A protein and the small-molecule ligand that binds it are described below.
Small molecule (SMILES): Nc1nc2c(ncn2[C@@H]2O[C@H](CO[P](=O)(O)O[P](=O)(O)NP(=O)(O)O)[C@@H](O)[C@H]2O)c(=O)[nH]1

Binding-site contacts:
Ligand atom C5' contacts residue GLY14 of chain 1.B at 3.5 Å.
Ligand atom O4' contacts residue LYS118 of chain 1.B at 3.2 Å (salt-bridge).
Ligand atom O6 contacts residue SER146 of chain 1.B at 3.4 Å (h-bond).
Ligand atom N2 contacts residue ASP120 of chain 1.B at 2.9 Å (salt-bridge).
Ligand atom PB contacts residue LYS17 of chain 1.B at 3.5 Å.
Ligand atom O2B contacts residue LYS17 of chain 1.B at 2.9 Å (salt-bridge).
Ligand atom O3G contacts residue THR36 of chain 1.B at 2.9 Å (h-bond).
Ligand atom O6 contacts residue ASN117 of chain 1.B at 3.5 Å (h-bond).
Ligand atom O3' contacts residue ASP31 of chain 1.B at 2.9 Å (salt-bridge).
Ligand atom O2A contacts residue ALA19 of chain 1.B at 2.9 Å (h-bond).
Ligand atom O2B contacts residue GLY16 of chain 1.B at 3.4 Å (h-bond).
Ligand atom O2' contacts residue ASP31 of chain 1.B at 3.3 Å (salt-bridge).
Ligand atom O1B contacts residue MG1 of chain 1.H at 1.9 Å.
Ligand atom C6 contacts residue LYS118 of chain 1.B at 3.5 Å.
Ligand atom N3B contacts residue GLY14 of chain 1.B at 3.0 Å (h-bond).
Ligand atom PG contacts residue MG1 of chain 1.H at 3.1 Å.
Ligand atom O1B contacts residue SER18 of chain 1.B at 2.9 Å (h-bond).
Ligand atom N7 contacts residue ASN117 of chain 1.B at 3.2 Å (h-bond).
Ligand atom O2B contacts residue VAL15 of chain 1.B at 3.2 Å (h-bond).
Ligand atom N1 contacts residue LYS148 of chain 1.B at 3.6 Å.
Ligand atom N1 contacts residue ASP120 of chain 1.B at 2.8 Å (salt-bridge).
Ligand atom PB contacts residue MG1 of chain 1.H at 3.2 Å.
Ligand atom O2B contacts residue GLY14 of chain 1.B at 3.2 Å (h-bond).
Ligand atom O2' contacts residue VAL30 of chain 1.B at 2.8 Å (h-bond).
Ligand atom N7 contacts residue ALA147 of chain 1.B at 3.5 Å.
Ligand atom O6 contacts residue LYS148 of chain 1.B at 3.3 Å (salt-bridge).
Ligand atom O3A contacts residue GLY14 of chain 1.B at 3.5 Å.
Ligand atom O6 contacts residue ALA147 of chain 1.B at 2.9 Å (h-bond).
Ligand atom O1G contacts residue PRO35 of chain 1.B at 3.6 Å.
Ligand atom O2G contacts residue LYS17 of chain 1.B at 2.8 Å (salt-bridge).
Ligand atom O3G contacts residue MG1 of chain 1.H at 1.8 Å.
Ligand atom O6 contacts residue ASP120 of chain 1.B at 3.4 Å (salt-bridge).
Ligand atom O3A contacts residue GLY16 of chain 1.B at 3.4 Å (h-bond).
Ligand atom O2G contacts residue GLY13 of chain 1.B at 3.4 Å.
Ligand atom O2A contacts residue GLY16 of chain 1.B at 3.4 Å.
Ligand atom O2A contacts residue SER18 of chain 1.B at 3.5 Å (h-bond).
Ligand atom N3B contacts residue MG1 of chain 1.H at 3.4 Å.
Ligand atom O2' contacts residue PHE29 of chain 1.B at 3.2 Å.
Ligand atom O6 contacts residue LYS118 of chain 1.B at 3.5 Å.
Ligand atom O2G contacts residue GLY61 of chain 1.B at 3.1 Å (h-bond).

Sequence of chain 1.B:
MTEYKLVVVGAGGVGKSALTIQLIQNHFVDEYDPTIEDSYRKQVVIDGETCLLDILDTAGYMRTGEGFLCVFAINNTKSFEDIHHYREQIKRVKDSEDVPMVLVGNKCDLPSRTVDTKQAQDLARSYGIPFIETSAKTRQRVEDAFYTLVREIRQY